Sequence of chain 3.A:
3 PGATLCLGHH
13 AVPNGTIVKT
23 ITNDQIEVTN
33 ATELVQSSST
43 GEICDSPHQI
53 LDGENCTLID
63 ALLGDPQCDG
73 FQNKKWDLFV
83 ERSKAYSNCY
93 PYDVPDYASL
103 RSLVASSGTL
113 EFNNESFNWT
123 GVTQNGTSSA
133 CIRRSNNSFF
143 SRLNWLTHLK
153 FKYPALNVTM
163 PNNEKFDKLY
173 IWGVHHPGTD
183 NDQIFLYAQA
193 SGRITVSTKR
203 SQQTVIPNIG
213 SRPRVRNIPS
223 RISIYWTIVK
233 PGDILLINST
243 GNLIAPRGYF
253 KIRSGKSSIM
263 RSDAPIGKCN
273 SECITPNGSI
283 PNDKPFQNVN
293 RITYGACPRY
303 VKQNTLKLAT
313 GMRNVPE

This small molecule binds to this protein.
Small molecule (SMILES): CC(=O)N[C@@H]1[C@@H](O)[C@H](O)[C@@H](CO)O[C@H]1O

Binding-site contacts:
Ligand atom C2 contacts residue ASN127 of chain 3.A at 2.5 Å.
Ligand atom C3 contacts residue ASN127 of chain 3.A at 3.9 Å.
Ligand atom N2 contacts residue ASN127 of chain 3.A at 3.2 Å (h-bond).
Ligand atom C5 contacts residue ASN127 of chain 3.A at 3.6 Å.
Ligand atom O5 contacts residue ASN127 of chain 3.A at 2.3 Å (h-bond).
Ligand atom C7 contacts residue ASN127 of chain 3.A at 3.4 Å.
Ligand atom C1 contacts residue ASN127 of chain 3.A at 1.4 Å.
Ligand atom O7 contacts residue ASN127 of chain 3.A at 3.1 Å (h-bond).
Ligand atom C8 contacts residue GLN126 of chain 3.A at 3.9 Å.
Ligand atom C7 contacts residue GLN126 of chain 3.A at 4.3 Å.
Ligand atom C4 contacts residue ASN127 of chain 3.A at 4.2 Å.